The protein below binds the small molecule below.
Small molecule (SMILES): CC(=O)N[C@H]1[C@H](O[C@H]2[C@H](O)[C@@H](NC(C)=O)CO[C@@H]2CO)O[C@H](CO)[C@@H](O[C@@H]2O[C@H](CO[C@H]3O[C@H](CO[C@H]4O[C@H](CO)[C@@H](O)[C@H](O)[C@@H]4O)[C@@H](O)[C@H](O[C@H]4O[C@H](CO)[C@@H](O)[C@H](O)[C@@H]4O)[C@@H]3O)[C@@H](O)[C@H](O[C@H]3O[C@H](CO)[C@@H](O)[C@H](O)[C@@H]3O)[C@@H]2O)[C@@H]1O

Sequence of chain 1.G:
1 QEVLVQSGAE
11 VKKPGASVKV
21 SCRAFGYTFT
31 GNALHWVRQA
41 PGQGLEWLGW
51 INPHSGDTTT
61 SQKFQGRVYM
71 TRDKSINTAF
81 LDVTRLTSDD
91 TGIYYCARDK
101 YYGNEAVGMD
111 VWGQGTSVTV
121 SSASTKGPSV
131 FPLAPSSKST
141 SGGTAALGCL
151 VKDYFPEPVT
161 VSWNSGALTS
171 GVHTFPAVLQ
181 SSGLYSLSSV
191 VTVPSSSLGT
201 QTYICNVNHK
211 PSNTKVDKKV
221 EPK

Binding-site contacts:
Ligand atom C2 contacts residue ASN31 of chain 1.I at 4.3 Å.
Ligand atom O4 contacts residue SER67 of chain 1.I at 2.7 Å (h-bond).
Ligand atom C7 contacts residue GLU57 of chain 1.C at 4.0 Å.
Ligand atom C1 contacts residue TYR102 of chain 1.G at 4.4 Å (hydrophobic).
Ligand atom O4 contacts residue ASN31 of chain 1.I at 4.3 Å.
Ligand atom C5 contacts residue TYR50 of chain 1.I at 4.2 Å (hydrophobic).
Ligand atom C5 contacts residue SER67 of chain 1.I at 4.5 Å.
Ligand atom O5 contacts residue ASN58 of chain 1.C at 2.3 Å (h-bond).
Ligand atom O5 contacts residue TYR50 of chain 1.I at 4.0 Å.
Ligand atom C4 contacts residue TYR50 of chain 1.I at 4.5 Å (hydrophobic).
Ligand atom O5 contacts residue TYR102 of chain 1.G at 4.1 Å.
Ligand atom N2 contacts residue ASN58 of chain 1.C at 3.1 Å (h-bond).
Ligand atom C4 contacts residue SER67 of chain 1.I at 4.0 Å.
Ligand atom C5 contacts residue ASN58 of chain 1.C at 3.6 Å.
Ligand atom C1 contacts residue ASN58 of chain 1.C at 1.4 Å.
Ligand atom O3 contacts residue ASN31 of chain 1.I at 3.6 Å.
Ligand atom C3 contacts residue TYR102 of chain 1.G at 4.0 Å (hydrophobic).
Ligand atom C6 contacts residue TYR50 of chain 1.I at 4.3 Å (hydrophobic).
Ligand atom C6 contacts residue TYR102 of chain 1.G at 4.2 Å (hydrophobic).
Ligand atom C3 contacts residue ASN31 of chain 1.I at 3.9 Å.
Ligand atom C7 contacts residue ASN58 of chain 1.C at 3.5 Å.
Ligand atom C7 contacts residue SER17 of chain 1.H at 4.3 Å.
Ligand atom O4 contacts residue TYR102 of chain 1.G at 4.1 Å.
Ligand atom N2 contacts residue TYR49 of chain 1.I at 4.5 Å.
Ligand atom O3 contacts residue TYR50 of chain 1.I at 3.5 Å.
Ligand atom O2 contacts residue ASN31 of chain 1.I at 4.3 Å.
Ligand atom C1 contacts residue TYR50 of chain 1.I at 4.0 Å (hydrophobic).
Ligand atom O7 contacts residue SER17 of chain 1.H at 3.2 Å (h-bond).
Ligand atom C2 contacts residue ASN58 of chain 1.C at 2.6 Å.
Ligand atom N2 contacts residue GLU57 of chain 1.C at 4.1 Å.
Ligand atom O7 contacts residue ASN58 of chain 1.C at 3.4 Å (h-bond).
Ligand atom C4 contacts residue ASN58 of chain 1.C at 4.2 Å.
Ligand atom C2 contacts residue TYR102 of chain 1.G at 4.0 Å (hydrophobic).
Ligand atom O3 contacts residue TYR102 of chain 1.G at 3.3 Å.
Ligand atom C8 contacts residue GLU57 of chain 1.C at 3.5 Å.
Ligand atom C4 contacts residue TYR102 of chain 1.G at 4.1 Å (hydrophobic).
Ligand atom C3 contacts residue ASN58 of chain 1.C at 3.9 Å.

Sequence of chain 1.H:
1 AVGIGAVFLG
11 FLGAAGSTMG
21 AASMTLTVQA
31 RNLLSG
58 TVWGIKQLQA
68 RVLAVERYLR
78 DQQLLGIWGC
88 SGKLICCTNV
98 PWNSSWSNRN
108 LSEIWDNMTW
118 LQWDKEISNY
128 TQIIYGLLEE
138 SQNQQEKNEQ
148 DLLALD

Sequence of chain 1.C:
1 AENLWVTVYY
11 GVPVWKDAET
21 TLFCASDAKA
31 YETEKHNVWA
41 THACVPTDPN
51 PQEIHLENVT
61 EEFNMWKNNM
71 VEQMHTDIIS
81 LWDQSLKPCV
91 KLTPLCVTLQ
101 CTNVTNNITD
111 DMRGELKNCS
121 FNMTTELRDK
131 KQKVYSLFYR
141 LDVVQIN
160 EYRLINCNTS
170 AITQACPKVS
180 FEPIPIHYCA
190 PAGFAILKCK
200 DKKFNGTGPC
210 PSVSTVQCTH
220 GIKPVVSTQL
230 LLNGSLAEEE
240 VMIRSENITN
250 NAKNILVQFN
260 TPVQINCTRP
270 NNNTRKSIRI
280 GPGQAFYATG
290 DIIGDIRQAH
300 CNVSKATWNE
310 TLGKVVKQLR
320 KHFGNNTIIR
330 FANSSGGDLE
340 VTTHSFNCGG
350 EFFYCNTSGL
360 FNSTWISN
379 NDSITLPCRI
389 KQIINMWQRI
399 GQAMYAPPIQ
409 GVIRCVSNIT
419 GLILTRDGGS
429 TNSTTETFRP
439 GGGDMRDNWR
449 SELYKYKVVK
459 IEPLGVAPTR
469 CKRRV

Sequence of chain 1.I:
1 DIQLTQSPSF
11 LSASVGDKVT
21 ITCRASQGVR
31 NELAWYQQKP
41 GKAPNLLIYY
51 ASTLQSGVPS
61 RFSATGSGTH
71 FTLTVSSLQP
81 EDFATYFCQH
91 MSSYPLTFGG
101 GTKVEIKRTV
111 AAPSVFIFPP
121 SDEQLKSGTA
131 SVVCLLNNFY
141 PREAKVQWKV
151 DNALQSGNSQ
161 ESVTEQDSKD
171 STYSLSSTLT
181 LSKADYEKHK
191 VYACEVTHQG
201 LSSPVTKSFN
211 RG